The protein below binds the small molecule below.
Small molecule (SMILES): NC1=[N+]=CNc2c1ncn2[C@@H]1O[C@H](CO[P](=O)(O)O[C@H]2[C@@H](O)[C@H](n3cnc4c(=O)[nH]c(N)nc43)O[C@@H]2CO)[C@@H](O)[C@H]1O

Binding-site contacts:
Ligand atom O6 contacts residue LEU200 of chain 1.A at 3.8 Å.
Ligand atom C6 contacts residue TRP195 of chain 1.A at 3.7 Å (hydrophobic).
Ligand atom C2 contacts residue VAL199 of chain 1.A at 3.7 Å (hydrophobic).
Ligand atom N1 contacts residue TRP195 of chain 1.A at 3.5 Å.
Ligand atom C2 contacts residue ASP15 of chain 1.A at 3.7 Å.
Ligand atom N3 contacts residue ASN12 of chain 1.A at 3.2 Å (h-bond).
Ligand atom O2' contacts residue ASN12 of chain 1.A at 3.4 Å (h-bond).
Ligand atom O5' contacts residue GLU168 of chain 1.A at 2.9 Å (salt-bridge).
Ligand atom C2 contacts residue HIS9 of chain 1.A at 3.5 Å.
Ligand atom C8 contacts residue TYR173 of chain 1.A at 3.3 Å (hydrophobic).
Ligand atom N7 contacts residue TYR173 of chain 1.A at 2.9 Å (h-bond).
Ligand atom C2' contacts residue GLU60 of chain 1.A at 3.2 Å.
Ligand atom O3' contacts residue GLU60 of chain 1.A at 3.2 Å (salt-bridge).
Ligand atom N9 contacts residue VAL199 of chain 1.A at 3.8 Å.
Ligand atom N3 contacts residue HIS9 of chain 1.A at 3.5 Å (h-bond).
Ligand atom N1 contacts residue VAL199 of chain 1.A at 3.8 Å.
Ligand atom C5 contacts residue 6D61 of chain 1.C at 3.8 Å.
Ligand atom C4 contacts residue VAL199 of chain 1.A at 3.8 Å (hydrophobic).
Ligand atom C6 contacts residue HIS9 of chain 1.A at 3.6 Å.
Ligand atom C5' contacts residue TYR167 of chain 1.A at 3.7 Å (hydrophobic).
Ligand atom C8 contacts residue TYR167 of chain 1.A at 3.5 Å (hydrophobic).
Ligand atom N1 contacts residue HIS9 of chain 1.A at 3.5 Å.
Ligand atom C3' contacts residue GLU60 of chain 1.A at 3.7 Å.
Ligand atom C2 contacts residue LYS18 of chain 1.A at 3.6 Å.
Ligand atom O2' contacts residue PRO197 of chain 1.A at 3.8 Å.
Ligand atom N1 contacts residue LYS18 of chain 1.A at 3.1 Å (salt-bridge).
Ligand atom C2 contacts residue ALA14 of chain 1.A at 3.7 Å (hydrophobic).
Ligand atom N3 contacts residue VAL199 of chain 1.A at 3.7 Å.
Ligand atom C1' contacts residue ASN12 of chain 1.A at 3.5 Å.
Ligand atom C2 contacts residue TRP195 of chain 1.A at 3.7 Å (hydrophobic).
Ligand atom C6 contacts residue 6D61 of chain 1.C at 2.6 Å.
Ligand atom C2' contacts residue HIS9 of chain 1.A at 3.6 Å.
Ligand atom C4 contacts residue HIS9 of chain 1.A at 3.8 Å.
Ligand atom N6 contacts residue 6D61 of chain 1.C at 1.5 Å.
Ligand atom O2' contacts residue GLU60 of chain 1.A at 2.8 Å (salt-bridge).
Ligand atom C5' contacts residue GLU168 of chain 1.A at 3.7 Å.
Ligand atom C2' contacts residue TYR167 of chain 1.A at 3.7 Å (hydrophobic).
Ligand atom N1 contacts residue 6D61 of chain 1.C at 2.9 Å.
Ligand atom C2' contacts residue ASN12 of chain 1.A at 3.7 Å.
Ligand atom O4' contacts residue MET235 of chain 1.A at 3.8 Å.

Sequence of chain 1.A:
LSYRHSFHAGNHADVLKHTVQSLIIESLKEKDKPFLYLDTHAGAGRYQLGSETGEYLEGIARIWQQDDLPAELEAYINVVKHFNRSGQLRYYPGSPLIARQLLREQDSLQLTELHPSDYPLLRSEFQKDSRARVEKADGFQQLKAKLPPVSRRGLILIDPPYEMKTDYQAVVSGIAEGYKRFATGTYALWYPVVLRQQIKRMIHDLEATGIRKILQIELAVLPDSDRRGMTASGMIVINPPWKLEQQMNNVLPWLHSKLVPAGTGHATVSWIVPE